Binding-site contacts:
Ligand atom O3G contacts residue LYS195 of chain 1.A at 3.0 Å (salt-bridge).
Ligand atom O2D contacts residue LYS195 of chain 1.A at 3.5 Å (salt-bridge).
Ligand atom O3D contacts residue SER196 of chain 1.A at 2.4 Å (h-bond).
Ligand atom N6 contacts residue MET193 of chain 1.A at 2.9 Å (h-bond).
Ligand atom O1G contacts residue SER194 of chain 1.A at 3.0 Å (h-bond).
Ligand atom C6 contacts residue LYS192 of chain 1.A at 3.5 Å.
Ligand atom C5' contacts residue ILE8 of chain 1.A at 3.6 Å (hydrophobic).
Ligand atom N3 contacts residue ALA181 of chain 1.A at 3.5 Å (h-bond).
Ligand atom O1D contacts residue LYS111 of chain 1.A at 2.9 Å (salt-bridge).
Ligand atom O1G contacts residue LYS192 of chain 1.A at 2.6 Å (salt-bridge).
Ligand atom N6 contacts residue LYS192 of chain 1.A at 2.8 Å.
Ligand atom O3' contacts residue GLY144 of chain 1.A at 3.5 Å (h-bond).
Ligand atom N1 contacts residue ILE183 of chain 1.A at 3.0 Å (h-bond).
Ligand atom N6 contacts residue ILE183 of chain 1.A at 2.8 Å (h-bond).
Ligand atom O2G contacts residue LYS195 of chain 1.A at 3.2 Å (salt-bridge).
Ligand atom N3 contacts residue GLY17 of chain 1.A at 3.1 Å (h-bond).
Ligand atom O1A contacts residue LYS195 of chain 1.A at 2.6 Å (salt-bridge).
Ligand atom C2 contacts residue ALA181 of chain 1.A at 3.1 Å (hydrophobic).
Ligand atom O2B contacts residue GLN147 of chain 1.A at 3.2 Å (h-bond).
Ligand atom C2 contacts residue GLY17 of chain 1.A at 3.0 Å.
Ligand atom O2' contacts residue ASP146 of chain 1.A at 2.6 Å (salt-bridge).
Ligand atom N3 contacts residue GLY21 of chain 1.A at 3.4 Å.
Ligand atom O2G contacts residue ASN18 of chain 1.A at 2.8 Å (h-bond).
Ligand atom O3' contacts residue VAL143 of chain 1.A at 3.4 Å.
Ligand atom O4' contacts residue ASN18 of chain 1.A at 3.4 Å (h-bond).
Ligand atom O2' contacts residue GLN147 of chain 1.A at 3.4 Å.
Ligand atom O2A contacts residue GLN9 of chain 1.A at 3.0 Å (h-bond).
Ligand atom C2' contacts residue ASP146 of chain 1.A at 3.5 Å.
Ligand atom C4 contacts residue GLY17 of chain 1.A at 3.6 Å.
Ligand atom C2 contacts residue GLY21 of chain 1.A at 3.5 Å.
Ligand atom N1 contacts residue GLY17 of chain 1.A at 3.3 Å (h-bond).
Ligand atom O1D contacts residue GLN9 of chain 1.A at 3.3 Å (h-bond).
Ligand atom O2D contacts residue SER11 of chain 1.A at 2.2 Å (h-bond).
Ligand atom O2B contacts residue ASP146 of chain 1.A at 2.4 Å (salt-bridge).
Ligand atom C8 contacts residue ASN18 of chain 1.A at 3.5 Å.
Ligand atom O2' contacts residue GLY144 of chain 1.A at 3.0 Å (h-bond).
Ligand atom O2A contacts residue ILE8 of chain 1.A at 3.3 Å.
Ligand atom O3D contacts residue SER194 of chain 1.A at 2.7 Å (h-bond).
Ligand atom N7 contacts residue LYS192 of chain 1.A at 3.1 Å (salt-bridge).
Ligand atom C2 contacts residue GLY180 of chain 1.A at 3.5 Å.

This small molecule binds to this protein.
Small molecule (SMILES): Nc1ncnc2c1ncn2[C@@H]1O[C@H](CO[P](=O)(O)O[P](=O)(O)O[P](=O)(O)OP(=O)(O)O)[C@@H](O)[C@H]1O

Sequence of chain 1.A:
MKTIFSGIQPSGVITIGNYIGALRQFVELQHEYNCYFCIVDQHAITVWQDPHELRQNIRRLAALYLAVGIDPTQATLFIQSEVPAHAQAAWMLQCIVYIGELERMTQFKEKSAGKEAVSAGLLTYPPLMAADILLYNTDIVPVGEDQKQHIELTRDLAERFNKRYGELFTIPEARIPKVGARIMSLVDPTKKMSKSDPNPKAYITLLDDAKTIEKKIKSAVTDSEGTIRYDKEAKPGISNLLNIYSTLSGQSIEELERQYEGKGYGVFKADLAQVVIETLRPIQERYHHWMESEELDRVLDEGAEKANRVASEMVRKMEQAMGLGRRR